Binding-site contacts:
Ligand atom C7 contacts residue ASP72 of chain 2.A at 3.8 Å.
Ligand atom C3 contacts residue GLY9 of chain 2.A at 4.2 Å.
Ligand atom C contacts residue LEU86 of chain 2.A at 3.9 Å (hydrophobic).
Ligand atom C11 contacts residue LEU102 of chain 2.A at 3.6 Å (hydrophobic).
Ligand atom O contacts residue LEU102 of chain 2.A at 4.1 Å.
Ligand atom O contacts residue LEU86 of chain 2.A at 4.1 Å.
Ligand atom C3 contacts residue ARG88 of chain 2.A at 4.0 Å.
Ligand atom C2 contacts residue LEU102 of chain 2.A at 3.8 Å (hydrophobic).
Ligand atom C7 contacts residue PHE70 of chain 2.A at 3.5 Å (hydrophobic).
Ligand atom C2 contacts residue PRO8 of chain 2.A at 4.0 Å (hydrophobic).
Ligand atom O contacts residue MET74 of chain 2.A at 4.0 Å.
Ligand atom C13 contacts residue ASN106 of chain 2.A at 3.4 Å.
Ligand atom C5 contacts residue PHE70 of chain 2.A at 4.0 Å (hydrophobic).
Ligand atom C1 contacts residue LEU102 of chain 2.A at 4.1 Å (hydrophobic).
Ligand atom C6 contacts residue PHE70 of chain 2.A at 3.8 Å (hydrophobic).
Ligand atom C contacts residue LEU102 of chain 2.A at 3.9 Å (hydrophobic).
Ligand atom C7 contacts residue MET74 of chain 2.A at 3.7 Å (hydrophobic).
Ligand atom C8 contacts residue MET74 of chain 2.A at 3.9 Å (hydrophobic).
Ligand atom C2 contacts residue ARG88 of chain 2.A at 3.6 Å.
Ligand atom O contacts residue ASN106 of chain 2.A at 3.1 Å (h-bond).
Ligand atom O1 contacts residue LEU73 of chain 2.A at 3.4 Å.
Ligand atom C12 contacts residue VAL135 of chain 12.A at 3.5 Å (hydrophobic).
Ligand atom C5 contacts residue ALA37 of chain 2.A at 3.2 Å (hydrophobic).
Ligand atom C8 contacts residue ASP72 of chain 2.A at 3.7 Å.
Ligand atom C9 contacts residue LEU73 of chain 2.A at 4.2 Å (hydrophobic).
Ligand atom C8 contacts residue HIS138 of chain 12.A at 3.9 Å.
Ligand atom C11 contacts residue GLU134 of chain 12.A at 4.3 Å.
Ligand atom C15 contacts residue MET74 of chain 2.A at 3.7 Å (hydrophobic).
Ligand atom O1 contacts residue MET74 of chain 2.A at 2.8 Å (h-bond).
Ligand atom N1 contacts residue HIS138 of chain 12.A at 4.1 Å.
Ligand atom O contacts residue PRO8 of chain 2.A at 4.1 Å.
Ligand atom C contacts residue GLU99 of chain 2.A at 4.2 Å.
Ligand atom C13 contacts residue LEU102 of chain 2.A at 4.3 Å (hydrophobic).
Ligand atom C1 contacts residue PRO8 of chain 2.A at 3.9 Å (hydrophobic).
Ligand atom C contacts residue ARG88 of chain 2.A at 3.4 Å.
Ligand atom C contacts residue ASN106 of chain 2.A at 3.4 Å.
Ligand atom C12 contacts residue GLU134 of chain 12.A at 4.0 Å.
Ligand atom C12 contacts residue LEU73 of chain 2.A at 4.1 Å (hydrophobic).
Ligand atom N contacts residue ALA37 of chain 2.A at 3.6 Å.
Ligand atom C9 contacts residue MET74 of chain 2.A at 3.9 Å (hydrophobic).

Sequence of chain 12.A:
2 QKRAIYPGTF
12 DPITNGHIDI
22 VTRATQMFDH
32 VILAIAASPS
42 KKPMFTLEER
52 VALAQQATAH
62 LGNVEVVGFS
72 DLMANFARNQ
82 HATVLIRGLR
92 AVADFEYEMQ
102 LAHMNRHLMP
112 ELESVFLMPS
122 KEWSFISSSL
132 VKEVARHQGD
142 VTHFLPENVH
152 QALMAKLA

Sequence of chain 2.A:
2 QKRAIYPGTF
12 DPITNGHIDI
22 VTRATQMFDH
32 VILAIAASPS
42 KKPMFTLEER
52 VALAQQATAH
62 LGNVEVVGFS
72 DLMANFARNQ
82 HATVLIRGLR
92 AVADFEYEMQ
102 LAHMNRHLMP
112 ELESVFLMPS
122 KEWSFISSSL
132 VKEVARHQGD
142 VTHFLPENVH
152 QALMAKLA

The small molecule below binds the protein below.
Small molecule (SMILES): COc1ccc2[nH]cc(CCNC(=O)C(C)(C)C)c2c1